The small molecule below binds the protein below.
Small molecule (SMILES): CC(=O)N[C@@H]1[C@@H](O)[C@H](O)[C@@H](CO)O[C@H]1O

Binding-site contacts:
Ligand atom C3 contacts residue ASN256 of chain 1.B at 3.8 Å.
Ligand atom O5 contacts residue ASN256 of chain 1.B at 2.4 Å (h-bond).
Ligand atom C4 contacts residue ASN256 of chain 1.B at 4.2 Å.
Ligand atom C7 contacts residue ASN256 of chain 1.B at 3.7 Å.
Ligand atom C2 contacts residue GLN246 of chain 1.B at 4.2 Å.
Ligand atom N2 contacts residue ASN256 of chain 1.B at 2.7 Å (h-bond).
Ligand atom C7 contacts residue GLN246 of chain 1.B at 3.2 Å.
Ligand atom O5 contacts residue THR253 of chain 1.B at 4.0 Å.
Ligand atom C2 contacts residue ASN256 of chain 1.B at 2.5 Å.
Ligand atom C1 contacts residue ASN256 of chain 1.B at 1.4 Å.
Ligand atom N2 contacts residue GLN246 of chain 1.B at 3.8 Å.
Ligand atom C5 contacts residue ASN256 of chain 1.B at 3.6 Å.
Ligand atom C8 contacts residue ASN256 of chain 1.B at 3.9 Å.
Ligand atom O7 contacts residue GLN246 of chain 1.B at 2.9 Å (h-bond).
Ligand atom C1 contacts residue THR253 of chain 1.B at 3.9 Å.
Ligand atom C8 contacts residue GLN246 of chain 1.B at 3.7 Å.

Sequence of chain 1.B:
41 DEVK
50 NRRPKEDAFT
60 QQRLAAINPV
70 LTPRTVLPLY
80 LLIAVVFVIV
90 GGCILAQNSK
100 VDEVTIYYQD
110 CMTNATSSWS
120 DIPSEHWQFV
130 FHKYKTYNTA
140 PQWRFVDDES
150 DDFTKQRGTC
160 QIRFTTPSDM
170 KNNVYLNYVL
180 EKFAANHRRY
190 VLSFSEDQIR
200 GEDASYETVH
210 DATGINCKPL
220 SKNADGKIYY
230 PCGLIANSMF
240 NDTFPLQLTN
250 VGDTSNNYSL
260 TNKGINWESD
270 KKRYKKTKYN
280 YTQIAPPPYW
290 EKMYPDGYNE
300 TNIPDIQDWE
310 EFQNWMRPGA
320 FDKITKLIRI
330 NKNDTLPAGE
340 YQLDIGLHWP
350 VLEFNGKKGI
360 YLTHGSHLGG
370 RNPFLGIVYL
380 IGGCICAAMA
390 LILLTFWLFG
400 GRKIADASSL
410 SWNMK